Sequence of chain 1.B:
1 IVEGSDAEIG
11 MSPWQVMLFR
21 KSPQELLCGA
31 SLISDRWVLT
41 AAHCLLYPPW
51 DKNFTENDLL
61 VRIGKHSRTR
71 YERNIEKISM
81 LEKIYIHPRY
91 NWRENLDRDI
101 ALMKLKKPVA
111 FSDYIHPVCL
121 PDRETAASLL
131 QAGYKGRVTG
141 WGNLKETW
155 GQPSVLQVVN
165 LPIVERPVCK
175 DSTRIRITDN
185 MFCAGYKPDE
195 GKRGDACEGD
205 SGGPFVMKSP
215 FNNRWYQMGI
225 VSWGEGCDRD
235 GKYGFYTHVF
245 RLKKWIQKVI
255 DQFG

Binding-site contacts:
Ligand atom N33 contacts residue GLY228 of chain 1.B at 2.9 Å (h-bond).
Ligand atom O27 contacts residue GLY228 of chain 1.B at 3.2 Å (h-bond).
Ligand atom C4 contacts residue GLY230 of chain 1.B at 3.4 Å.
Ligand atom C4 contacts residue ALA200 of chain 1.B at 3.5 Å (hydrophobic).
Ligand atom C52 contacts residue GLU229 of chain 1.B at 3.7 Å.
Ligand atom C32 contacts residue GLY230 of chain 1.B at 3.5 Å.
Ligand atom C3 contacts residue GLY228 of chain 1.B at 3.6 Å.
Ligand atom C28 contacts residue GLY228 of chain 1.B at 3.7 Å.
Ligand atom N39 contacts residue GLU229 of chain 1.B at 3.1 Å (salt-bridge).
Ligand atom N19 contacts residue SER226 of chain 1.B at 2.9 Å (h-bond).
Ligand atom C4 contacts residue GLY228 of chain 1.B at 3.6 Å.
Ligand atom C2 contacts residue TRP227 of chain 1.B at 3.4 Å (hydrophobic).
Ligand atom O38 contacts residue TRP227 of chain 1.B at 3.3 Å.
Ligand atom O38 contacts residue GLY228 of chain 1.B at 2.9 Å (h-bond).
Ligand atom C34 contacts residue GLU229 of chain 1.B at 3.5 Å.
Ligand atom CL1 contacts residue TRP227 of chain 1.B at 3.4 Å.
Ligand atom S19 contacts residue GLY228 of chain 1.B at 3.6 Å.
Ligand atom C3 contacts residue ALA200 of chain 1.B at 3.6 Å (hydrophobic).
Ligand atom C23 contacts residue TRP50 of chain 1.B at 3.6 Å (hydrophobic).
Ligand atom C3 contacts residue TRP227 of chain 1.B at 3.7 Å (hydrophobic).
Ligand atom C2 contacts residue GLY228 of chain 1.B at 3.7 Å.
Ligand atom C34 contacts residue ILE179 of chain 1.B at 3.5 Å (hydrophobic).
Ligand atom C10 contacts residue SER205 of chain 1.B at 3.2 Å.
Ligand atom N19 contacts residue SER205 of chain 1.B at 3.3 Å (h-bond).
Ligand atom CL1 contacts residue PHE239 of chain 1.B at 3.5 Å.
Ligand atom O27 contacts residue GLY230 of chain 1.B at 3.0 Å (h-bond).
Ligand atom C50 contacts residue GLY230 of chain 1.B at 3.5 Å.
Ligand atom C51 contacts residue GLU229 of chain 1.B at 3.7 Å.
Ligand atom N45 contacts residue ILE179 of chain 1.B at 3.2 Å.
Ligand atom C7 contacts residue VAL225 of chain 1.B at 3.5 Å (hydrophobic).
Ligand atom C7 contacts residue TRP227 of chain 1.B at 3.5 Å (hydrophobic).
Ligand atom C24 contacts residue TRP50 of chain 1.B at 3.6 Å (hydrophobic).
Ligand atom N29 contacts residue GLY228 of chain 1.B at 2.8 Å (h-bond).
Ligand atom N33 contacts residue GLY230 of chain 1.B at 3.1 Å (h-bond).
Ligand atom N45 contacts residue GLU229 of chain 1.B at 2.8 Å (salt-bridge).
Ligand atom CL1 contacts residue GLY238 of chain 1.B at 3.7 Å.
Ligand atom C26 contacts residue SER226 of chain 1.B at 3.6 Å.
Ligand atom C22 contacts residue HIS43 of chain 1.B at 3.5 Å.
Ligand atom C3 contacts residue ASP199 of chain 1.B at 3.6 Å.
Ligand atom C23 contacts residue TYR47 of chain 1.B at 3.7 Å (hydrophobic).

A small-molecule ligand and the protein it binds are described below.
Small molecule (SMILES): [H]/N=C(\N)NCCC[C@@H](NS(=O)(=O)Cc1ccccc1)C(=O)N1CCC[C@H]1C(=O)NCc1cc(Cl)ccc1CN